Sequence of chain 1.B:
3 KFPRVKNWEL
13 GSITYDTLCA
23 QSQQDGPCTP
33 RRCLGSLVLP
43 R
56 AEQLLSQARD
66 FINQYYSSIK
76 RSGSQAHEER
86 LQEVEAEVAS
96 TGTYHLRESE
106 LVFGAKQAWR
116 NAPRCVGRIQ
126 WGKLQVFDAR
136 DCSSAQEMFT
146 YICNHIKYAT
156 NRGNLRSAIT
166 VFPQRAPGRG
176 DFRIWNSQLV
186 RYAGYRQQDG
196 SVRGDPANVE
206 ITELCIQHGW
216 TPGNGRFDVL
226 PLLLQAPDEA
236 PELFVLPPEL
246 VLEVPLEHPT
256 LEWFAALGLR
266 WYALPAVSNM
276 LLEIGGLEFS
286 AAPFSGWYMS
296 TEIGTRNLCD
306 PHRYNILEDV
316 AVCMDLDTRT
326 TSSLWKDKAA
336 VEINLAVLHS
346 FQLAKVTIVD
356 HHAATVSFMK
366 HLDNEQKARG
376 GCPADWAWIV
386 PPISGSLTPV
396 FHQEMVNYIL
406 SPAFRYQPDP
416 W

The small molecule below binds the protein below.
Small molecule (SMILES): Cc1cc(N)nc(C[C@H]2CNC[C@H]2NCCNCc2ccc(Cl)cc2)c1

Sequence of chain 1.A:
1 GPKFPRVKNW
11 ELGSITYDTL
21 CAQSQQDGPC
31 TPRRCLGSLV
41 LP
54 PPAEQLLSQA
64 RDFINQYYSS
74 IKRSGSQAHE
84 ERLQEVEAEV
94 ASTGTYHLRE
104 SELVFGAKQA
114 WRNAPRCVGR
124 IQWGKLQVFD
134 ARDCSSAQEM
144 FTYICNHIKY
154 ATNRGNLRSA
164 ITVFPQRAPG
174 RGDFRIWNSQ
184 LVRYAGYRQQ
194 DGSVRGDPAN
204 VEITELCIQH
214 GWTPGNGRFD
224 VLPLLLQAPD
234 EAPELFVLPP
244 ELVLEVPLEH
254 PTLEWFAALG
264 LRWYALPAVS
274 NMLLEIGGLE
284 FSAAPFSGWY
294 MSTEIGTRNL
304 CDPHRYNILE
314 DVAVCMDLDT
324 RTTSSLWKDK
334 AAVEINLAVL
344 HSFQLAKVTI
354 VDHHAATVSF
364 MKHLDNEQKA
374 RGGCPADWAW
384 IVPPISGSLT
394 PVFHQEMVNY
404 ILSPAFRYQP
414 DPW

Binding-site contacts:
Ligand atom CL contacts residue TRP10 of chain 1.A at 3.8 Å.
Ligand atom N6 contacts residue HEM1 of chain 1.L at 3.5 Å.
Ligand atom C2 contacts residue GLU297 of chain 1.B at 3.5 Å.
Ligand atom C25 contacts residue TYR411 of chain 1.B at 3.7 Å (hydrophobic).
Ligand atom C5' contacts residue GLU297 of chain 1.B at 3.3 Å.
Ligand atom C23 contacts residue TRP10 of chain 1.A at 3.9 Å (hydrophobic).
Ligand atom C12 contacts residue TRP383 of chain 1.B at 3.7 Å (hydrophobic).
Ligand atom C6 contacts residue TRP292 of chain 1.B at 3.7 Å (hydrophobic).
Ligand atom N1' contacts residue GLU297 of chain 1.B at 3.0 Å (salt-bridge).
Ligand atom N8 contacts residue HEM1 of chain 1.L at 2.9 Å (h-bond).
Ligand atom C3' contacts residue GLN183 of chain 1.B at 3.7 Å.
Ligand atom C22 contacts residue TRP10 of chain 1.A at 3.5 Å (hydrophobic).
Ligand atom N6 contacts residue TYR293 of chain 1.B at 3.5 Å.
Ligand atom C3 contacts residue VAL272 of chain 1.B at 3.7 Å (hydrophobic).
Ligand atom C2' contacts residue GLU297 of chain 1.B at 3.8 Å.
Ligand atom C10 contacts residue HEM1 of chain 1.L at 3.0 Å.
Ligand atom C8 contacts residue PHE289 of chain 1.B at 3.6 Å (hydrophobic).
Ligand atom C6 contacts residue PRO270 of chain 1.B at 3.8 Å (hydrophobic).
Ligand atom C5 contacts residue HEM1 of chain 1.L at 3.5 Å.
Ligand atom C2' contacts residue HEM1 of chain 1.L at 3.1 Å.
Ligand atom N1 contacts residue GLU297 of chain 1.B at 2.7 Å (salt-bridge).
Ligand atom N6 contacts residue GLU297 of chain 1.B at 2.7 Å (salt-bridge).
Ligand atom C3' contacts residue HEM1 of chain 1.L at 3.6 Å.
Ligand atom C12 contacts residue GOL1 of chain 1.O at 3.4 Å.
Ligand atom N6 contacts residue TRP292 of chain 1.B at 2.7 Å (h-bond).
Ligand atom C8 contacts residue GLY291 of chain 1.B at 3.7 Å.
Ligand atom C24 contacts residue LEU41 of chain 1.B at 3.4 Å (hydrophobic).
Ligand atom C5 contacts residue PRO270 of chain 1.B at 3.7 Å (hydrophobic).
Ligand atom C7 contacts residue GLU297 of chain 1.B at 3.5 Å.
Ligand atom C6 contacts residue GLU297 of chain 1.B at 3.5 Å.
Ligand atom C25 contacts residue LEU41 of chain 1.B at 3.8 Å (hydrophobic).
Ligand atom N1 contacts residue HEM1 of chain 1.L at 3.8 Å.
Ligand atom C8 contacts residue HEM1 of chain 1.L at 3.5 Å.
Ligand atom C7 contacts residue HEM1 of chain 1.L at 3.5 Å.
Ligand atom C21 contacts residue GOL1 of chain 1.O at 3.9 Å.
Ligand atom C9 contacts residue HEM1 of chain 1.L at 3.7 Å.
Ligand atom C6 contacts residue HEM1 of chain 1.L at 3.7 Å.
Ligand atom CL contacts residue LEU41 of chain 1.B at 3.7 Å.
Ligand atom C12 contacts residue HEM1 of chain 1.L at 3.9 Å.
Ligand atom C5' contacts residue GLN183 of chain 1.B at 3.9 Å.